Sequence of chain 1.B:
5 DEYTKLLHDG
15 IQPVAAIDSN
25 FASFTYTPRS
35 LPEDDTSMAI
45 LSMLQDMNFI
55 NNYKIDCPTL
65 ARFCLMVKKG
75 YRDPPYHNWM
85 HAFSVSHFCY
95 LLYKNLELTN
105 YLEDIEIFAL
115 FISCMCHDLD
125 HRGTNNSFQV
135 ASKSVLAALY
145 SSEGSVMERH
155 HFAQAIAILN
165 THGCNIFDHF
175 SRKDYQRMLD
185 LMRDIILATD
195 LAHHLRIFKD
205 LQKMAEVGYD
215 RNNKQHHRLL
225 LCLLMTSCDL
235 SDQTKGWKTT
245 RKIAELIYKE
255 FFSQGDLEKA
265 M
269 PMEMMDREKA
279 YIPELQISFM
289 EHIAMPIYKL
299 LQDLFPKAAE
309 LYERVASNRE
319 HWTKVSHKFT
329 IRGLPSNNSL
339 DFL

A small-molecule ligand and the protein it binds are described below.
Small molecule (SMILES): COc1cc(C(=O)N2CCC[C@H](c3ccnc4ncnn34)C2)cc(OC)c1OC

Binding-site contacts:
Ligand atom C20 contacts residue MET272 of chain 1.B at 3.1 Å (hydrophobic).
Ligand atom C4 contacts residue LEU195 of chain 1.B at 3.6 Å (hydrophobic).
Ligand atom C12 contacts residue TYR80 of chain 1.B at 3.7 Å (hydrophobic).
Ligand atom N8 contacts residue ILE251 of chain 1.B at 3.2 Å.
Ligand atom N15 contacts residue GLN284 of chain 1.B at 3.3 Å (h-bond).
Ligand atom C14 contacts residue GLN284 of chain 1.B at 3.0 Å.
Ligand atom C21 contacts residue MET272 of chain 1.B at 3.7 Å (hydrophobic).
Ligand atom N10 contacts residue ILE251 of chain 1.B at 3.6 Å.
Ligand atom N10 contacts residue PHE287 of chain 1.B at 3.5 Å.
Ligand atom N15 contacts residue GLN237 of chain 1.B at 3.7 Å.
Ligand atom C9 contacts residue PHE287 of chain 1.B at 3.3 Å (hydrophobic).
Ligand atom C20 contacts residue PHE287 of chain 1.B at 3.7 Å (hydrophobic).
Ligand atom O24 contacts residue PHE287 of chain 1.B at 3.6 Å.
Ligand atom C19 contacts residue MET272 of chain 1.B at 3.5 Å (hydrophobic).
Ligand atom C25 contacts residue MET272 of chain 1.B at 2.7 Å (hydrophobic).
Ligand atom C27 contacts residue PHE287 of chain 1.B at 3.7 Å (hydrophobic).
Ligand atom C3 contacts residue HIS81 of chain 1.B at 3.7 Å.
Ligand atom C27 contacts residue LEU283 of chain 1.B at 3.4 Å (hydrophobic).
Ligand atom C14 contacts residue PHE287 of chain 1.B at 3.6 Å (hydrophobic).
Ligand atom N15 contacts residue PHE287 of chain 1.B at 3.2 Å.
Ligand atom C16 contacts residue LEU195 of chain 1.B at 3.9 Å (hydrophobic).
Ligand atom N13 contacts residue ILE251 of chain 1.B at 3.7 Å.
Ligand atom C12 contacts residue ILE251 of chain 1.B at 3.7 Å (hydrophobic).
Ligand atom O24 contacts residue MET272 of chain 1.B at 2.8 Å.
Ligand atom N10 contacts residue GLN237 of chain 1.B at 3.2 Å (h-bond).
Ligand atom C9 contacts residue GLN237 of chain 1.B at 3.8 Å.
Ligand atom N5 contacts residue LEU195 of chain 1.B at 3.5 Å.
Ligand atom O17 contacts residue PHE255 of chain 1.B at 3.6 Å.
Ligand atom C6 contacts residue PHE287 of chain 1.B at 3.8 Å (hydrophobic).
Ligand atom C9 contacts residue ILE251 of chain 1.B at 3.3 Å (hydrophobic).
Ligand atom O24 contacts residue LEU283 of chain 1.B at 3.9 Å.
Ligand atom O26 contacts residue PHE287 of chain 1.B at 3.7 Å.
Ligand atom N15 contacts residue ILE251 of chain 1.B at 3.9 Å.
Ligand atom N8 contacts residue PHE287 of chain 1.B at 3.6 Å.
Ligand atom C6 contacts residue LEU195 of chain 1.B at 3.7 Å (hydrophobic).
Ligand atom C21 contacts residue PHE287 of chain 1.B at 3.7 Å (hydrophobic).
Ligand atom C27 contacts residue MET272 of chain 1.B at 3.8 Å (hydrophobic).
Ligand atom C11 contacts residue ILE251 of chain 1.B at 3.8 Å (hydrophobic).
Ligand atom C7 contacts residue ILE251 of chain 1.B at 3.4 Å (hydrophobic).
Ligand atom C25 contacts residue TYR252 of chain 1.B at 3.4 Å (hydrophobic).